Sequence of chain 1.A:
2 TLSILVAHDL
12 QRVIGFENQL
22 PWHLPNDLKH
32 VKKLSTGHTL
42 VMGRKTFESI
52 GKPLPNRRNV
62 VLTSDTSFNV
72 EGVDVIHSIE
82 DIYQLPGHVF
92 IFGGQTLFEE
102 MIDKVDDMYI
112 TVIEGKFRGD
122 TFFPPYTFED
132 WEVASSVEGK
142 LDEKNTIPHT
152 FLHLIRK

Binding-site contacts:
Ligand atom C3 contacts residue ALA8 of chain 1.A at 3.7 Å (hydrophobic).
Ligand atom N2 contacts residue VAL7 of chain 1.A at 3.4 Å.
Ligand atom C27 contacts residue LEU55 of chain 1.A at 3.8 Å (hydrophobic).
Ligand atom C23 contacts residue LEU29 of chain 1.A at 3.8 Å (hydrophobic).
Ligand atom C6 contacts residue PHE93 of chain 1.A at 3.5 Å (hydrophobic).
Ligand atom C6 contacts residue NAP1 of chain 1.B at 3.8 Å.
Ligand atom C20 contacts residue GLN20 of chain 1.A at 3.7 Å.
Ligand atom O31 contacts residue VAL32 of chain 1.A at 3.4 Å.
Ligand atom C21 contacts residue SER50 of chain 1.A at 3.8 Å.
Ligand atom N12 contacts residue VAL32 of chain 1.A at 3.7 Å.
Ligand atom C32 contacts residue LEU29 of chain 1.A at 3.3 Å (hydrophobic).
Ligand atom N11 contacts residue PHE93 of chain 1.A at 2.8 Å (h-bond).
Ligand atom O19 contacts residue LEU21 of chain 1.A at 3.4 Å.
Ligand atom O31 contacts residue LEU29 of chain 1.A at 3.3 Å (h-bond).
Ligand atom O30 contacts residue LYS33 of chain 1.A at 3.5 Å.
Ligand atom C1 contacts residue PHE93 of chain 1.A at 3.7 Å (hydrophobic).
Ligand atom O30 contacts residue ARG58 of chain 1.A at 2.8 Å (salt-bridge).
Ligand atom C21 contacts residue NAP1 of chain 1.B at 3.1 Å.
Ligand atom C1 contacts residue LEU6 of chain 1.A at 3.6 Å (hydrophobic).
Ligand atom C3 contacts residue VAL32 of chain 1.A at 3.5 Å (hydrophobic).
Ligand atom C10 contacts residue NAP1 of chain 1.B at 3.4 Å.
Ligand atom C26 contacts residue LEU55 of chain 1.A at 3.8 Å (hydrophobic).
Ligand atom C14 contacts residue LEU29 of chain 1.A at 3.6 Å (hydrophobic).
Ligand atom N12 contacts residue VAL7 of chain 1.A at 3.6 Å.
Ligand atom N2 contacts residue LEU6 of chain 1.A at 3.6 Å (h-bond).
Ligand atom C10 contacts residue PHE93 of chain 1.A at 3.3 Å (hydrophobic).
Ligand atom N28 contacts residue LEU55 of chain 1.A at 3.8 Å.
Ligand atom C1 contacts residue NAP1 of chain 1.B at 3.3 Å.
Ligand atom N4 contacts residue VAL32 of chain 1.A at 3.4 Å.
Ligand atom N4 contacts residue ASP28 of chain 1.A at 2.7 Å (salt-bridge).
Ligand atom S29 contacts residue LEU29 of chain 1.A at 3.8 Å.
Ligand atom C5 contacts residue ASP28 of chain 1.A at 3.7 Å.
Ligand atom N12 contacts residue ASP28 of chain 1.A at 2.7 Å (salt-bridge).
Ligand atom C9 contacts residue PHE93 of chain 1.A at 3.5 Å (hydrophobic).
Ligand atom N12 contacts residue ALA8 of chain 1.A at 3.6 Å (h-bond).
Ligand atom N2 contacts residue ALA8 of chain 1.A at 3.7 Å.
Ligand atom C3 contacts residue ASP28 of chain 1.A at 3.5 Å.
Ligand atom N11 contacts residue LEU6 of chain 1.A at 2.7 Å (h-bond).
Ligand atom N11 contacts residue NAP1 of chain 1.B at 3.5 Å (h-bond).
Ligand atom N2 contacts residue NAP1 of chain 1.B at 3.5 Å (h-bond).

This protein binds this small molecule.
Small molecule (SMILES): CCOc1ccc(-c2cccc(NS(C)(=O)=O)c2)cc1-c1ccc2c(N)nc(N)nc2c1